Sequence of chain 2.A:
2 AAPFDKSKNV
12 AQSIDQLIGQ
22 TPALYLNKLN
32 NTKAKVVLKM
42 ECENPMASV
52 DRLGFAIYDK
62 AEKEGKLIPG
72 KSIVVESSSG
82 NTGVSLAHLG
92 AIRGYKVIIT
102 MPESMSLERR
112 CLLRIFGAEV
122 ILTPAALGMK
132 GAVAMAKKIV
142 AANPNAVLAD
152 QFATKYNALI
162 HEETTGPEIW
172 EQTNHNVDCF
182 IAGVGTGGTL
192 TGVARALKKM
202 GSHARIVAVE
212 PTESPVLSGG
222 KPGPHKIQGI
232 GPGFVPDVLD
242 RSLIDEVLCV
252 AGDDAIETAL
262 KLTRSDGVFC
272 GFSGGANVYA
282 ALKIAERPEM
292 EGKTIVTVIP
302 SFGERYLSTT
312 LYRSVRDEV

Binding-site contacts:
Ligand atom O contacts residue SER79 of chain 2.A at 2.7 Å (h-bond).
Ligand atom OXT contacts residue THR83 of chain 2.A at 3.0 Å (h-bond).
Ligand atom C contacts residue GLN152 of chain 2.A at 3.9 Å.
Ligand atom CE2 contacts residue PRO233 of chain 2.A at 3.8 Å (hydrophobic).
Ligand atom OXT contacts residue GLY81 of chain 2.A at 3.6 Å.
Ligand atom OG contacts residue GLY81 of chain 2.A at 3.7 Å.
Ligand atom OD1 contacts residue HIS226 of chain 2.A at 3.5 Å.
Ligand atom CH2 contacts residue MET130 of chain 2.A at 3.7 Å (hydrophobic).
Ligand atom CA contacts residue SER80 of chain 2.A at 3.5 Å.
Ligand atom OXT contacts residue ASN82 of chain 2.A at 3.2 Å (h-bond).
Ligand atom CG contacts residue PRO225 of chain 2.A at 3.7 Å (hydrophobic).
Ligand atom NE1 contacts residue PRO233 of chain 2.A at 3.2 Å (h-bond).
Ligand atom CD1 contacts residue GLY186 of chain 2.A at 3.9 Å.
Ligand atom C contacts residue SER79 of chain 2.A at 3.3 Å.
Ligand atom N contacts residue PRO225 of chain 2.A at 3.8 Å.
Ligand atom OG contacts residue SER80 of chain 2.A at 3.1 Å (h-bond).
Ligand atom O contacts residue MET130 of chain 2.A at 3.2 Å.
Ligand atom OG contacts residue ARG110 of chain 2.A at 3.0 Å (salt-bridge).
Ligand atom OXT contacts residue SER79 of chain 2.A at 3.4 Å (h-bond).
Ligand atom CB contacts residue SER80 of chain 2.A at 3.5 Å.
Ligand atom O contacts residue THR83 of chain 2.A at 3.9 Å.
Ligand atom OD1 contacts residue GLY232 of chain 2.A at 3.3 Å (h-bond).
Ligand atom O contacts residue SER80 of chain 2.A at 3.7 Å.
Ligand atom CD1 contacts residue PRO233 of chain 2.A at 3.8 Å (hydrophobic).
Ligand atom OD2 contacts residue GLY224 of chain 2.A at 2.5 Å (h-bond).
Ligand atom CZ3 contacts residue PHE153 of chain 2.A at 3.7 Å (hydrophobic).
Ligand atom CB contacts residue GLY232 of chain 2.A at 3.5 Å.
Ligand atom CG2 contacts residue GLN152 of chain 2.A at 3.5 Å.
Ligand atom O contacts residue GLN152 of chain 2.A at 3.0 Å (h-bond).
Ligand atom CA contacts residue PRO225 of chain 2.A at 3.8 Å (hydrophobic).
Ligand atom CZ3 contacts residue MET130 of chain 2.A at 3.9 Å (hydrophobic).
Ligand atom CG1 contacts residue GLY230 of chain 2.A at 3.5 Å.
Ligand atom CD1 contacts residue PRO233 of chain 2.A at 3.2 Å (hydrophobic).
Ligand atom OD2 contacts residue PRO225 of chain 2.A at 3.5 Å (h-bond).
Ligand atom CB contacts residue ARG110 of chain 2.A at 3.8 Å.
Ligand atom O contacts residue GLY230 of chain 2.A at 2.8 Å (h-bond).
Ligand atom CB contacts residue PRO225 of chain 2.A at 3.6 Å (hydrophobic).
Ligand atom CG contacts residue PRO233 of chain 2.A at 3.8 Å (hydrophobic).
Ligand atom CG contacts residue GLY224 of chain 2.A at 3.4 Å.
Ligand atom O contacts residue GLN229 of chain 2.A at 3.9 Å.

The protein below binds the small molecule below.
Small molecule (SMILES): CC[C@H](C)[C@H](NC(=O)[C@H](CO)NC(=O)[C@H](CC1=c2ccccc2=NC1)NC(=O)[C@@H](N)CC(=O)O)C(=O)O